This small molecule binds to this protein.
Small molecule (SMILES): Nc1nnc(-c2ccccc2O)cc1N1CCC[C@@H](Oc2ccccc2)C1

Sequence of chain 1.B:
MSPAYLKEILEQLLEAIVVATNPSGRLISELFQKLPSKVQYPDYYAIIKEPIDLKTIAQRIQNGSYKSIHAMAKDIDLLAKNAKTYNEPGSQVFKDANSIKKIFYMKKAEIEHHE

Binding-site contacts:
Ligand atom C19 contacts residue PHE33 of chain 1.B at 3.7 Å (hydrophobic).
Ligand atom C12 contacts residue TYR42 of chain 1.B at 3.9 Å (hydrophobic).
Ligand atom C20 contacts residue LYS35 of chain 1.B at 3.9 Å.
Ligand atom C4 contacts residue TYR42 of chain 1.B at 3.2 Å (hydrophobic).
Ligand atom N3 contacts residue VAL94 of chain 1.B at 3.6 Å.
Ligand atom C17 contacts residue TYR45 of chain 1.B at 3.4 Å (hydrophobic).
Ligand atom C19 contacts residue LYS35 of chain 1.B at 3.7 Å.
Ligand atom C20 contacts residue LEU36 of chain 1.B at 4.1 Å (hydrophobic).
Ligand atom C19 contacts residue ASP54 of chain 1.B at 4.1 Å.
Ligand atom N2 contacts residue ASN88 of chain 1.B at 3.7 Å.
Ligand atom O1 contacts residue ALA84 of chain 1.B at 3.6 Å.
Ligand atom C18 contacts residue ILE53 of chain 1.B at 3.5 Å (hydrophobic).
Ligand atom C18 contacts residue PHE33 of chain 1.B at 3.8 Å (hydrophobic).
Ligand atom C contacts residue ASN88 of chain 1.B at 3.7 Å.
Ligand atom C16 contacts residue PHE33 of chain 1.B at 4.2 Å (hydrophobic).
Ligand atom C14 contacts residue TYR45 of chain 1.B at 4.0 Å (hydrophobic).
Ligand atom C contacts residue TYR87 of chain 1.B at 3.9 Å (hydrophobic).
Ligand atom C5 contacts residue TYR42 of chain 1.B at 3.6 Å (hydrophobic).
Ligand atom C19 contacts residue LEU32 of chain 1.B at 3.6 Å (hydrophobic).
Ligand atom C17 contacts residue PHE33 of chain 1.B at 4.0 Å (hydrophobic).
Ligand atom C17 contacts residue ILE53 of chain 1.B at 3.6 Å (hydrophobic).
Ligand atom C14 contacts residue LEU32 of chain 1.B at 3.9 Å (hydrophobic).
Ligand atom C20 contacts residue LEU32 of chain 1.B at 3.5 Å (hydrophobic).
Ligand atom C2 contacts residue LEU32 of chain 1.B at 4.0 Å (hydrophobic).
Ligand atom N contacts residue VAL94 of chain 1.B at 3.9 Å.
Ligand atom C18 contacts residue ASP54 of chain 1.B at 3.9 Å.
Ligand atom C18 contacts residue LEU36 of chain 1.B at 4.0 Å (hydrophobic).
Ligand atom N contacts residue ASN88 of chain 1.B at 2.9 Å (h-bond).
Ligand atom C16 contacts residue TYR45 of chain 1.B at 3.1 Å (hydrophobic).
Ligand atom N2 contacts residue TYR45 of chain 1.B at 3.7 Å.
Ligand atom N contacts residue TYR87 of chain 1.B at 3.7 Å.
Ligand atom C13 contacts residue LEU32 of chain 1.B at 4.0 Å (hydrophobic).
Ligand atom C15 contacts residue TYR45 of chain 1.B at 4.1 Å (hydrophobic).
Ligand atom O1 contacts residue TYR45 of chain 1.B at 2.7 Å (h-bond).
Ligand atom N3 contacts residue TYR87 of chain 1.B at 3.7 Å.
Ligand atom N2 contacts residue VAL94 of chain 1.B at 4.0 Å.
Ligand atom C19 contacts residue LEU36 of chain 1.B at 3.8 Å (hydrophobic).
Ligand atom N3 contacts residue ASN88 of chain 1.B at 3.0 Å (h-bond).
Ligand atom C3 contacts residue LEU32 of chain 1.B at 4.1 Å (hydrophobic).
Ligand atom C20 contacts residue PRO37 of chain 1.B at 4.0 Å (hydrophobic).